Sequence of chain 1.D:
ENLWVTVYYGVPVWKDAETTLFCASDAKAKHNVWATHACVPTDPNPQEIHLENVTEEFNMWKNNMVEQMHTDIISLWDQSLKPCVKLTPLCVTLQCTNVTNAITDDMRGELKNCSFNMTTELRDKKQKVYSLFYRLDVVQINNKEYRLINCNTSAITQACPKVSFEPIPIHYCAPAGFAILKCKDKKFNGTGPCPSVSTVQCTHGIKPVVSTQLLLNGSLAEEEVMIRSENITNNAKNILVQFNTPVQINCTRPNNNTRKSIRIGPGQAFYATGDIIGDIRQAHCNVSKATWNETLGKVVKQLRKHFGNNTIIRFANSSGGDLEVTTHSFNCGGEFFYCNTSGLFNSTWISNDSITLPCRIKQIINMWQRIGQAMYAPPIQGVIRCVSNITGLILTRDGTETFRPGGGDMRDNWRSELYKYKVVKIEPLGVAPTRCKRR

This protein binds this small molecule.
Small molecule (SMILES): CC(=O)N[C@H]1[C@H](O[C@H]2[C@H](O)[C@@H](NC(C)=O)CO[C@@H]2CO)O[C@H](CO)[C@@H](O[C@@H]2O[C@H](CO)[C@@H](O)[C@H](O)[C@@H]2O)[C@@H]1O

Binding-site contacts:
Ligand atom C2 contacts residue TYR135 of chain 1.D at 4.2 Å (hydrophobic).
Ligand atom N2 contacts residue ASN118 of chain 1.D at 3.0 Å (h-bond).
Ligand atom O7 contacts residue TYR135 of chain 1.D at 3.6 Å.
Ligand atom O4 contacts residue TYR135 of chain 1.D at 4.4 Å.
Ligand atom C7 contacts residue ASN118 of chain 1.D at 3.2 Å.
Ligand atom C8 contacts residue VAL104 of chain 1.D at 3.8 Å (hydrophobic).
Ligand atom C5 contacts residue TYR135 of chain 1.D at 4.2 Å (hydrophobic).
Ligand atom O5 contacts residue ASN118 of chain 1.D at 2.3 Å (h-bond).
Ligand atom C1 contacts residue TYR135 of chain 1.D at 3.8 Å (hydrophobic).
Ligand atom C8 contacts residue ASP290 of chain 1.D at 3.7 Å.
Ligand atom O7 contacts residue ASN118 of chain 1.D at 3.0 Å (h-bond).
Ligand atom C3 contacts residue TYR135 of chain 1.D at 4.0 Å (hydrophobic).
Ligand atom C8 contacts residue LEU137 of chain 1.D at 3.8 Å (hydrophobic).
Ligand atom C8 contacts residue ASN118 of chain 1.D at 4.4 Å.
Ligand atom C7 contacts residue LEU137 of chain 1.D at 4.2 Å (hydrophobic).
Ligand atom C1 contacts residue ASN118 of chain 1.D at 1.4 Å.
Ligand atom N2 contacts residue TYR135 of chain 1.D at 3.9 Å.
Ligand atom O6 contacts residue SER120 of chain 1.D at 3.3 Å (h-bond).
Ligand atom C2 contacts residue ASN118 of chain 1.D at 2.5 Å.
Ligand atom O5 contacts residue TYR135 of chain 1.D at 4.5 Å.
Ligand atom O6 contacts residue TYR135 of chain 1.D at 4.4 Å.
Ligand atom O7 contacts residue VAL104 of chain 1.D at 3.5 Å.
Ligand atom C4 contacts residue ASN118 of chain 1.D at 4.2 Å.
Ligand atom C3 contacts residue ASN118 of chain 1.D at 3.8 Å.
Ligand atom C7 contacts residue VAL104 of chain 1.D at 4.1 Å (hydrophobic).
Ligand atom C5 contacts residue ASN118 of chain 1.D at 3.6 Å.